A small-molecule ligand and the protein it binds are described below.
Small molecule (SMILES): CC[C@H](C)[C@H](NC(=O)[C@@H](N)CC(=O)O)C(=O)N[C@@H](CC(N)=O)C(=O)N[C@@H](Cc1ccccc1)C(=O)N[C@@H](CO)C(=O)N[C@@H](CO)C(=O)N[C@H](C=O)CC(C)C

Binding-site contacts:
Ligand atom CA contacts residue GLY42 of chain 37.U at 3.6 Å.
Ligand atom O contacts residue TYR636 of chain 37.T at 3.5 Å (h-bond).
Ligand atom OD2 contacts residue PRO864 of chain 37.T at 3.7 Å.
Ligand atom CA contacts residue GLU911 of chain 37.T at 3.8 Å.
Ligand atom OD1 contacts residue ARG862 of chain 37.T at 3.1 Å.
Ligand atom N contacts residue ASN47 of chain 37.U at 3.8 Å.
Ligand atom N contacts residue PHE45 of chain 37.U at 3.4 Å (h-bond).
Ligand atom CZ contacts residue PHE633 of chain 37.T at 3.7 Å (hydrophobic).
Ligand atom OD1 contacts residue ALA874 of chain 37.T at 3.7 Å.
Ligand atom CZ contacts residue ASN634 of chain 37.T at 3.8 Å.
Ligand atom OD1 contacts residue ALA762 of chain 37.T at 3.5 Å.
Ligand atom CE1 contacts residue ASN634 of chain 37.T at 3.4 Å.
Ligand atom O contacts residue ARG46 of chain 37.U at 3.5 Å (salt-bridge).
Ligand atom O contacts residue ASN47 of chain 37.U at 3.3 Å (h-bond).
Ligand atom OD2 contacts residue SER871 of chain 37.T at 3.2 Å (h-bond).
Ligand atom ND2 contacts residue ARG666 of chain 37.T at 3.4 Å (salt-bridge).
Ligand atom O contacts residue GLU911 of chain 37.T at 3.1 Å (salt-bridge).
Ligand atom CA contacts residue ASN47 of chain 37.U at 3.8 Å.
Ligand atom CD1 contacts residue ASN634 of chain 37.T at 3.6 Å.
Ligand atom N contacts residue ARG46 of chain 37.U at 3.5 Å (salt-bridge).
Ligand atom N contacts residue TYR636 of chain 37.T at 3.8 Å.
Ligand atom CA contacts residue PHE45 of chain 37.U at 3.6 Å (hydrophobic).
Ligand atom CG2 contacts residue LEU637 of chain 37.T at 3.8 Å (hydrophobic).
Ligand atom CD1 contacts residue ARG33 of chain 37.U at 3.8 Å.
Ligand atom N contacts residue SER871 of chain 37.T at 3.5 Å (h-bond).
Ligand atom CB contacts residue PHE45 of chain 37.U at 3.3 Å (hydrophobic).
Ligand atom CD1 contacts residue LEU637 of chain 37.T at 3.7 Å (hydrophobic).
Ligand atom O contacts residue ARG666 of chain 37.T at 3.1 Å (salt-bridge).
Ligand atom N contacts residue GLY42 of chain 37.U at 3.2 Å (h-bond).
Ligand atom CG2 contacts residue TYR636 of chain 37.T at 3.4 Å (hydrophobic).
Ligand atom CB contacts residue GLY42 of chain 37.U at 3.7 Å.
Ligand atom CA contacts residue TYR636 of chain 37.T at 3.7 Å (hydrophobic).
Ligand atom CD1 contacts residue SER21 of chain 37.U at 3.6 Å.
Ligand atom CD1 contacts residue ALA20 of chain 37.U at 3.7 Å (hydrophobic).
Ligand atom CB contacts residue GLY42 of chain 37.U at 3.5 Å.
Ligand atom O contacts residue TYR636 of chain 37.T at 3.1 Å (h-bond).
Ligand atom C contacts residue GLU911 of chain 37.T at 3.3 Å.
Ligand atom O contacts residue GLY42 of chain 37.U at 2.9 Å (h-bond).
Ligand atom CG1 contacts residue GLU911 of chain 37.T at 3.7 Å.
Ligand atom C contacts residue GLY42 of chain 37.U at 3.5 Å.

Sequence of chain 37.U:
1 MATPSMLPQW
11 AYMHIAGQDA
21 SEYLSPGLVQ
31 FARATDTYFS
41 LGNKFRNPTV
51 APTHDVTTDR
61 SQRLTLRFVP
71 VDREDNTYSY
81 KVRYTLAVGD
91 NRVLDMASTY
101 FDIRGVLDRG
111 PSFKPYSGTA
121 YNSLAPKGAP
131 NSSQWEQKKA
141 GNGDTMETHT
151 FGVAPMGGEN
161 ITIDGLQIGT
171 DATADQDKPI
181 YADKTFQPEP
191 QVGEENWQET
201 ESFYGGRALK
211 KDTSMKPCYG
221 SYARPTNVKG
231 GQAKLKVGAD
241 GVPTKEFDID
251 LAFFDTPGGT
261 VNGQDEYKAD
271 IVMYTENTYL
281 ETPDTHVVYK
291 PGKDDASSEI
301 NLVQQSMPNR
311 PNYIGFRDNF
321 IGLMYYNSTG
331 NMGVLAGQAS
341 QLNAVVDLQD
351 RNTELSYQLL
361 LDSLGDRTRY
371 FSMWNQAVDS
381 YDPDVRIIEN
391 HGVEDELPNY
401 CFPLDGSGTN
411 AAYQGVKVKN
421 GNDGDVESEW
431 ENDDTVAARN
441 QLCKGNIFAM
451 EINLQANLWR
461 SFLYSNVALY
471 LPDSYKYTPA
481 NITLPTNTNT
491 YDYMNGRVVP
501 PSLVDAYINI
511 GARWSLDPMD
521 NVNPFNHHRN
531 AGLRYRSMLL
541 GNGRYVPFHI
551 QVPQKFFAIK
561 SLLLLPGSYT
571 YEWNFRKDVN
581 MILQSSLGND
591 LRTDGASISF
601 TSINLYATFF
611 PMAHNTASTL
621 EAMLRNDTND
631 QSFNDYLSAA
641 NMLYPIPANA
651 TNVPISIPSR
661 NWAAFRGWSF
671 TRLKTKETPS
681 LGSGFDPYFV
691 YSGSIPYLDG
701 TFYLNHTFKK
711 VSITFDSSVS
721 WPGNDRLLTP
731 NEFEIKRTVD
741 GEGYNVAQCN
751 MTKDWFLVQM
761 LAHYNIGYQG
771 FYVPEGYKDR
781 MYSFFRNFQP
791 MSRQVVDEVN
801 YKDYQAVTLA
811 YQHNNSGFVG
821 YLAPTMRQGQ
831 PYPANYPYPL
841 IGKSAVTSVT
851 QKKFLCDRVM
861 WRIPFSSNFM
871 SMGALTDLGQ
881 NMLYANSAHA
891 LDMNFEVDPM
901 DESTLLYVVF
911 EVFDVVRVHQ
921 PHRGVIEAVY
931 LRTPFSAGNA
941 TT

Sequence of chain 37.T:
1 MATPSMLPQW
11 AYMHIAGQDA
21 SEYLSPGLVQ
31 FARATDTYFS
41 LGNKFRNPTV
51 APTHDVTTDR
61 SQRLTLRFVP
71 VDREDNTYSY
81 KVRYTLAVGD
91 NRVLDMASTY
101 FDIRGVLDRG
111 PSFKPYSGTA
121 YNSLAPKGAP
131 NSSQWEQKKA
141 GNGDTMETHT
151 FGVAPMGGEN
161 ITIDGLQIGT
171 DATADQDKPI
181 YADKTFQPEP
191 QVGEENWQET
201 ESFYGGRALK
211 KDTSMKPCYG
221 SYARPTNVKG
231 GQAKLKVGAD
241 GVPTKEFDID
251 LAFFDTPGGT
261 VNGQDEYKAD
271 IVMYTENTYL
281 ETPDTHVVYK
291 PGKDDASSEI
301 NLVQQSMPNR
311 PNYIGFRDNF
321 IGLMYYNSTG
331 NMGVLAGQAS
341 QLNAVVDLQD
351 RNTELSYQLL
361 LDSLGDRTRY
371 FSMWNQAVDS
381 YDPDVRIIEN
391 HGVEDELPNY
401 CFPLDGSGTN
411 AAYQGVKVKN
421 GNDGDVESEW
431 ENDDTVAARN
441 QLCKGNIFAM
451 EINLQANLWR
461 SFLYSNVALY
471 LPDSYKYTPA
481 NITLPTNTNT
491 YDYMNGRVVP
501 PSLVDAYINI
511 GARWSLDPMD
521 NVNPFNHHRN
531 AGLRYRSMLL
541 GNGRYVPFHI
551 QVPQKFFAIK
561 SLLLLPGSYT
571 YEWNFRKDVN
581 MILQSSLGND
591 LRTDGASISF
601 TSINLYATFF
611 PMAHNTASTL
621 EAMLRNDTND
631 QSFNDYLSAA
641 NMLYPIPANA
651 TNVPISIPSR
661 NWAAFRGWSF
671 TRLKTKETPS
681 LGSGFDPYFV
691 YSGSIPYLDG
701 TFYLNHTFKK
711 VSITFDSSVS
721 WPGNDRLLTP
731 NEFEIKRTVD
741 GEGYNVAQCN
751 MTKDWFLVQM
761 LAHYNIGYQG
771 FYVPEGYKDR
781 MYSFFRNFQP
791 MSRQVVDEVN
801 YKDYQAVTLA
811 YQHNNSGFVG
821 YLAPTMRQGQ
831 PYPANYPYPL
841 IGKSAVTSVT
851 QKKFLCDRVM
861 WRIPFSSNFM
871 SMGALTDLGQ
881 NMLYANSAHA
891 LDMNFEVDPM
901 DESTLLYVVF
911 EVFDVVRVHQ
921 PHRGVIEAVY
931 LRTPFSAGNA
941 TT